Sequence of chain 2.C:
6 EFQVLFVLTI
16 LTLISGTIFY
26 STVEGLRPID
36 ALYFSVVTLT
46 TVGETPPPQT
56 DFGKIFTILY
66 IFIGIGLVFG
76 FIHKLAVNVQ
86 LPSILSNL

A protein and the small-molecule ligand that binds it are described below.
Small molecule (SMILES): NCC(=O)O

Binding-site contacts:
Ligand atom OXT contacts residue ILE15 of chain 2.C at 4.3 Å.
Ligand atom CA contacts residue LEU18 of chain 2.C at 4.0 Å (hydrophobic).
Ligand atom O contacts residue PHE67 of chain 1.D at 3.9 Å.
Ligand atom N contacts residue ILE63 of chain 1.D at 4.4 Å.
Ligand atom C contacts residue PHE67 of chain 1.D at 4.4 Å (hydrophobic).

Sequence of chain 1.D:
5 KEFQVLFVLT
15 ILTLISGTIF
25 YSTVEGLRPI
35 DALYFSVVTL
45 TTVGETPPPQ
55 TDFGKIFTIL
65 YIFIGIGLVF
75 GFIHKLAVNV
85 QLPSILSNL